Sequence of chain 1.A:
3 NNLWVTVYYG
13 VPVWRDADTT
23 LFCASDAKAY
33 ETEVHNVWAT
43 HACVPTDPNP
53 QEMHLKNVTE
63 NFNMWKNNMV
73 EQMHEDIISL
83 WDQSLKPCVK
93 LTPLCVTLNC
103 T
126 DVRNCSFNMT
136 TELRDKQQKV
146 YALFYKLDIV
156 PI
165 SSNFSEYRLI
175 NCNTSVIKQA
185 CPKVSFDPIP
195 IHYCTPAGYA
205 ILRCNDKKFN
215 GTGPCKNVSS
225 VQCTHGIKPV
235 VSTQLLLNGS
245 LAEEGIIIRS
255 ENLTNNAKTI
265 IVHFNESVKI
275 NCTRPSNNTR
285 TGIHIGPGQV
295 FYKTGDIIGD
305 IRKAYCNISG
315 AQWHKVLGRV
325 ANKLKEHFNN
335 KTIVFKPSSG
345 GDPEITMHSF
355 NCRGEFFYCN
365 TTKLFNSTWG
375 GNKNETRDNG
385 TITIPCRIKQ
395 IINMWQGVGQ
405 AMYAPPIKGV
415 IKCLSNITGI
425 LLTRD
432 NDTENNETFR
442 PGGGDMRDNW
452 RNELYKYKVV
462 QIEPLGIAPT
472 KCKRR

This protein binds this small molecule.
Small molecule (SMILES): CC(=O)N[C@@H]1[C@@H](O)[C@H](O)[C@@H](CO)O[C@H]1O

Binding-site contacts:
Ligand atom O5 contacts residue ILE302 of chain 1.A at 3.3 Å.
Ligand atom C2 contacts residue ASN281 of chain 1.A at 2.4 Å.
Ligand atom C4 contacts residue ASN281 of chain 1.A at 4.2 Å.
Ligand atom O7 contacts residue ASN281 of chain 1.A at 3.7 Å.
Ligand atom C5 contacts residue ILE302 of chain 1.A at 4.1 Å (hydrophobic).
Ligand atom C6 contacts residue ILE302 of chain 1.A at 3.6 Å (hydrophobic).
Ligand atom C8 contacts residue VAL414 of chain 1.A at 3.9 Å (hydrophobic).
Ligand atom C5 contacts residue ASN281 of chain 1.A at 3.7 Å.
Ligand atom C3 contacts residue ASN281 of chain 1.A at 3.8 Å.
Ligand atom O6 contacts residue ILE302 of chain 1.A at 4.0 Å.
Ligand atom N2 contacts residue ASN281 of chain 1.A at 2.9 Å (h-bond).
Ligand atom C1 contacts residue ASN281 of chain 1.A at 1.4 Å.
Ligand atom C1 contacts residue ILE302 of chain 1.A at 4.4 Å (hydrophobic).
Ligand atom C7 contacts residue ASN281 of chain 1.A at 3.5 Å.
Ligand atom O5 contacts residue ASN281 of chain 1.A at 2.4 Å (h-bond).